Binding-site contacts:
Ligand atom C4 contacts residue TRP194 of chain 1.C at 3.9 Å (hydrophobic).
Ligand atom C3 contacts residue TYR191 of chain 1.C at 3.8 Å (hydrophobic).
Ligand atom C1 contacts residue SER140 of chain 1.C at 3.8 Å.
Ligand atom O1 contacts residue TYR153 of chain 1.C at 2.5 Å (h-bond).
Ligand atom C4 contacts residue GLN147 of chain 1.C at 4.0 Å.
Ligand atom C2 contacts residue ALA184 of chain 1.C at 3.6 Å (hydrophobic).
Ligand atom O1 contacts residue NAP1 of chain 1.P at 3.3 Å.
Ligand atom C2 contacts residue GLN147 of chain 1.C at 3.9 Å.
Ligand atom C1 contacts residue TYR153 of chain 1.C at 3.6 Å (hydrophobic).
Ligand atom C5 contacts residue NAP1 of chain 1.P at 3.9 Å.
Ligand atom C3 contacts residue GLN147 of chain 1.C at 3.8 Å.
Ligand atom C1 contacts residue NAP1 of chain 1.P at 3.3 Å.
Ligand atom O2 contacts residue THR142 of chain 1.C at 3.7 Å.
Ligand atom O2 contacts residue ALA184 of chain 1.C at 2.8 Å (h-bond).
Ligand atom O3 contacts residue ALA184 of chain 1.C at 3.8 Å.
Ligand atom O5 contacts residue ASN94 of chain 1.C at 3.4 Å (h-bond).
Ligand atom C6 contacts residue ASN94 of chain 1.C at 4.0 Å.
Ligand atom C3 contacts residue GLU185 of chain 1.C at 3.4 Å.
Ligand atom C3 contacts residue LYS141 of chain 1.C at 3.8 Å.
Ligand atom C3 contacts residue ALA184 of chain 1.C at 3.4 Å (hydrophobic).
Ligand atom O4 contacts residue ASN94 of chain 1.C at 3.0 Å (h-bond).
Ligand atom O2 contacts residue SER140 of chain 1.C at 3.4 Å (h-bond).
Ligand atom C2 contacts residue SER140 of chain 1.C at 4.0 Å.
Ligand atom C2 contacts residue LYS141 of chain 1.C at 3.6 Å.
Ligand atom O1 contacts residue SER140 of chain 1.C at 2.7 Å (h-bond).
Ligand atom O3 contacts residue GLU185 of chain 1.C at 2.7 Å (salt-bridge).
Ligand atom O3 contacts residue TYR191 of chain 1.C at 3.9 Å.
Ligand atom O4 contacts residue TRP194 of chain 1.C at 3.3 Å.
Ligand atom C1 contacts residue ALA184 of chain 1.C at 4.0 Å (hydrophobic).
Ligand atom C2 contacts residue THR142 of chain 1.C at 4.0 Å.
Ligand atom O3 contacts residue LYS141 of chain 1.C at 2.9 Å (salt-bridge).
Ligand atom O2 contacts residue NAP1 of chain 1.P at 3.9 Å.
Ligand atom C6 contacts residue TRP194 of chain 1.C at 3.7 Å (hydrophobic).
Ligand atom O4 contacts residue GLN147 of chain 1.C at 3.1 Å (h-bond).
Ligand atom O2 contacts residue LYS141 of chain 1.C at 2.9 Å (salt-bridge).
Ligand atom O3 contacts residue GLN147 of chain 1.C at 3.1 Å (h-bond).
Ligand atom C5 contacts residue ASN94 of chain 1.C at 4.0 Å.
Ligand atom C4 contacts residue TYR191 of chain 1.C at 3.6 Å (hydrophobic).
Ligand atom O5 contacts residue TYR153 of chain 1.C at 3.7 Å.
Ligand atom C5 contacts residue TYR191 of chain 1.C at 4.0 Å (hydrophobic).

This small molecule binds to this protein.
Small molecule (SMILES): C[C@@H]1O[C@H](O)[C@@H](O)[C@H](O)[C@@H]1O

Sequence of chain 1.C:
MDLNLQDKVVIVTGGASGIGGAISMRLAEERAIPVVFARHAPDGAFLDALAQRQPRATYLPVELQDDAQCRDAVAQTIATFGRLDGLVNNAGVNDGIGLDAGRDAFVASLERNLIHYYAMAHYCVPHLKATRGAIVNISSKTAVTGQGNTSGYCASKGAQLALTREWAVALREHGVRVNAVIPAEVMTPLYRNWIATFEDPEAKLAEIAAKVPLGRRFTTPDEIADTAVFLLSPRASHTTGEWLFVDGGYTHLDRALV